Binding-site contacts:
Ligand atom N2 contacts residue SER48 of chain 1.A at 3.4 Å (h-bond).
Ligand atom C4 contacts residue PHE93 of chain 1.A at 3.7 Å (hydrophobic).
Ligand atom C5 contacts residue CYS174 of chain 1.A at 4.5 Å (hydrophobic).
Ligand atom C5 contacts residue ZN1 of chain 1.C at 3.1 Å.
Ligand atom N1 contacts residue SER48 of chain 1.A at 3.1 Å (h-bond).
Ligand atom N2 contacts residue NAJ1 of chain 1.E at 1.7 Å.
Ligand atom N1 contacts residue CYS46 of chain 1.A at 3.8 Å.
Ligand atom C4 contacts residue LEU141 of chain 1.A at 4.1 Å (hydrophobic).
Ligand atom N1 contacts residue HIS67 of chain 1.A at 3.1 Å (h-bond).
Ligand atom C4 contacts residue ZN1 of chain 1.C at 4.3 Å.
Ligand atom N1 contacts residue NAJ1 of chain 1.E at 2.7 Å.
Ligand atom C3 contacts residue PHE93 of chain 1.A at 3.8 Å (hydrophobic).
Ligand atom C3 contacts residue ZN1 of chain 1.C at 4.3 Å.
Ligand atom N2 contacts residue HIS67 of chain 1.A at 4.4 Å.
Ligand atom C5 contacts residue SER48 of chain 1.A at 3.4 Å.
Ligand atom C3 contacts residue NAJ1 of chain 1.E at 2.7 Å.
Ligand atom C5 contacts residue LEU141 of chain 1.A at 4.0 Å (hydrophobic).
Ligand atom C5 contacts residue NAJ1 of chain 1.E at 3.8 Å.
Ligand atom C3 contacts residue VAL294 of chain 1.A at 4.4 Å (hydrophobic).
Ligand atom N2 contacts residue PHE93 of chain 1.A at 3.9 Å.
Ligand atom N1 contacts residue ZN1 of chain 1.C at 2.1 Å.
Ligand atom N1 contacts residue CYS174 of chain 1.A at 3.5 Å (h-bond).
Ligand atom N2 contacts residue CYS174 of chain 1.A at 3.8 Å.
Ligand atom C4 contacts residue NAJ1 of chain 1.E at 3.8 Å.
Ligand atom C4 contacts residue SER48 of chain 1.A at 3.7 Å.
Ligand atom C5 contacts residue HIS67 of chain 1.A at 3.2 Å.
Ligand atom C3 contacts residue SER48 of chain 1.A at 3.8 Å.
Ligand atom C5 contacts residue PHE93 of chain 1.A at 4.0 Å (hydrophobic).
Ligand atom N2 contacts residue ZN1 of chain 1.C at 3.1 Å.
Ligand atom N1 contacts residue PHE93 of chain 1.A at 4.0 Å.

Sequence of chain 1.A:
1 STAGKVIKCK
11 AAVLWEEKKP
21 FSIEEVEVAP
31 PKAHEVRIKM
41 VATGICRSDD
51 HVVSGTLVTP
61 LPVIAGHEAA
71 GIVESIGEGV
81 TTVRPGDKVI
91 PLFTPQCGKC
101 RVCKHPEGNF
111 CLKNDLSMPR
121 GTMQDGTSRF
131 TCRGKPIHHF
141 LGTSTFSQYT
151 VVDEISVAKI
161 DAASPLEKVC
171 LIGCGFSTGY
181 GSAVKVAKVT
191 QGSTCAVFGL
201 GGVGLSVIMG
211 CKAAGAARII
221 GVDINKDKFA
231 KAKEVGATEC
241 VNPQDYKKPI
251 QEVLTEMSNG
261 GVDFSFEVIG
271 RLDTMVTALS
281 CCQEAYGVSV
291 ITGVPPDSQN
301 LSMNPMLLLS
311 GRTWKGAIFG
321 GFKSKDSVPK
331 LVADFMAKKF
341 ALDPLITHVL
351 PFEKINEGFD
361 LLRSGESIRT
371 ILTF

A small-molecule ligand and the protein it binds are described below.
Small molecule (SMILES): c1cn[nH]c1